Binding-site contacts:
Ligand atom N2 contacts residue TYR127 of chain 1.B at 4.0 Å.
Ligand atom C1 contacts residue ASN126 of chain 1.B at 1.4 Å.
Ligand atom O7 contacts residue TYR127 of chain 1.B at 3.5 Å (h-bond).
Ligand atom N2 contacts residue ASN126 of chain 1.B at 3.6 Å.
Ligand atom C4 contacts residue ASN126 of chain 1.B at 3.2 Å.
Ligand atom C8 contacts residue TYR127 of chain 1.B at 3.9 Å (hydrophobic).
Ligand atom O3 contacts residue ASN126 of chain 1.B at 4.4 Å.
Ligand atom O6 contacts residue ASN126 of chain 1.B at 3.9 Å.
Ligand atom C8 contacts residue GLU123 of chain 1.B at 4.1 Å.
Ligand atom C2 contacts residue ASN126 of chain 1.B at 2.5 Å.
Ligand atom C5 contacts residue ASN126 of chain 1.B at 3.0 Å.
Ligand atom C7 contacts residue TYR127 of chain 1.B at 3.5 Å (hydrophobic).
Ligand atom O5 contacts residue ASN126 of chain 1.B at 2.4 Å (h-bond).
Ligand atom C3 contacts residue ASN126 of chain 1.B at 3.4 Å.
Ligand atom C6 contacts residue ASN126 of chain 1.B at 3.2 Å.

The protein below binds the small molecule below.
Small molecule (SMILES): CC(=O)N[C@@H]1[C@@H](O)[C@H](O)[C@@H](CO)O[C@H]1O

Sequence of chain 1.B:
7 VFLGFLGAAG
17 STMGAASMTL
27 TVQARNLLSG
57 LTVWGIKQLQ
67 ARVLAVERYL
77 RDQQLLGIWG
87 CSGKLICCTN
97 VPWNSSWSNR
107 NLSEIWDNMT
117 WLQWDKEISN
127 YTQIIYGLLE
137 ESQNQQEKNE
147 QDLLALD